A small-molecule ligand and the protein it binds are described below.
Small molecule (SMILES): CC(=O)N[C@@H]1[C@@H](O)[C@H](O)[C@@H](CO)O[C@H]1O

Sequence of chain 1.A:
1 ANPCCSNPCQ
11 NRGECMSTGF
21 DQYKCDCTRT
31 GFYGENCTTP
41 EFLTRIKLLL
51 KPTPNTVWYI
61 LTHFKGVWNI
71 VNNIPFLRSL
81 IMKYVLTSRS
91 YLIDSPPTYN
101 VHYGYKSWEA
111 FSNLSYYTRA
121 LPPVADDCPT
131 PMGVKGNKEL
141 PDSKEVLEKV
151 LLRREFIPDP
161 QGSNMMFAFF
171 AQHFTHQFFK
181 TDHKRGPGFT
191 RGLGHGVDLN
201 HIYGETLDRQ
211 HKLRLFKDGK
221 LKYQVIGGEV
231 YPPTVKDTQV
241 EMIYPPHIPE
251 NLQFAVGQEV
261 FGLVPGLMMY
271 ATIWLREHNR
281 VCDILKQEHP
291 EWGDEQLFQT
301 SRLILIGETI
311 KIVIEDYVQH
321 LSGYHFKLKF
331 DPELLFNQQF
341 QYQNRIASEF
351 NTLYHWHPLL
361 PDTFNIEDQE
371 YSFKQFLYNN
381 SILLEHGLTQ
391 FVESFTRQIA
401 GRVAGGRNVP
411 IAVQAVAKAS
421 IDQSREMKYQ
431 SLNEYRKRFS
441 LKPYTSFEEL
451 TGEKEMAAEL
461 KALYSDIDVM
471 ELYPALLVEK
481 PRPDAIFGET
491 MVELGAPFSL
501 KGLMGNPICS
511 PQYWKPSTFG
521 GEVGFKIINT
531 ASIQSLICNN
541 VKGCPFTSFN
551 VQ

Binding-site contacts:
Ligand atom C7 contacts residue ASN379 of chain 1.A at 3.8 Å.
Ligand atom C7 contacts residue GLN375 of chain 1.A at 4.4 Å.
Ligand atom O7 contacts residue LYS374 of chain 1.A at 4.4 Å.
Ligand atom O5 contacts residue ASN379 of chain 1.A at 2.4 Å (h-bond).
Ligand atom O6 contacts residue ILE382 of chain 1.A at 3.8 Å.
Ligand atom C2 contacts residue GLN375 of chain 1.A at 4.2 Å.
Ligand atom O7 contacts residue GLN375 of chain 1.A at 3.5 Å.
Ligand atom N2 contacts residue ASN379 of chain 1.A at 2.9 Å (h-bond).
Ligand atom C1 contacts residue ASN379 of chain 1.A at 1.4 Å.
Ligand atom O7 contacts residue ASN379 of chain 1.A at 4.2 Å.
Ligand atom C1 contacts residue ILE382 of chain 1.A at 4.2 Å (hydrophobic).
Ligand atom O6 contacts residue SER381 of chain 1.A at 3.3 Å (h-bond).
Ligand atom C5 contacts residue ILE382 of chain 1.A at 4.4 Å (hydrophobic).
Ligand atom C5 contacts residue SER381 of chain 1.A at 4.2 Å.
Ligand atom C2 contacts residue ASN379 of chain 1.A at 2.4 Å.
Ligand atom O6 contacts residue TYR371 of chain 1.A at 4.4 Å.
Ligand atom N2 contacts residue GLN375 of chain 1.A at 4.4 Å.
Ligand atom C6 contacts residue TYR371 of chain 1.A at 4.2 Å (hydrophobic).
Ligand atom C6 contacts residue ILE382 of chain 1.A at 4.1 Å (hydrophobic).
Ligand atom C5 contacts residue ASN379 of chain 1.A at 3.6 Å.
Ligand atom C4 contacts residue ASN379 of chain 1.A at 4.2 Å.
Ligand atom O5 contacts residue GLN375 of chain 1.A at 4.5 Å.
Ligand atom C3 contacts residue ASN379 of chain 1.A at 3.8 Å.
Ligand atom O5 contacts residue SER381 of chain 1.A at 4.4 Å.
Ligand atom C6 contacts residue SER381 of chain 1.A at 4.3 Å.
Ligand atom C1 contacts residue GLN375 of chain 1.A at 4.0 Å.
Ligand atom O6 contacts residue GLU385 of chain 1.A at 4.1 Å.
Ligand atom O5 contacts residue ILE382 of chain 1.A at 3.4 Å.